Binding-site contacts:
Ligand atom C2 contacts residue ASN171 of chain 1.B at 2.5 Å.
Ligand atom C5 contacts residue ASN171 of chain 1.B at 3.7 Å.
Ligand atom O7 contacts residue ASN171 of chain 1.B at 3.7 Å.
Ligand atom O5 contacts residue ASN171 of chain 1.B at 2.4 Å (h-bond).
Ligand atom C7 contacts residue ASN171 of chain 1.B at 3.5 Å.
Ligand atom C8 contacts residue ARG170 of chain 1.B at 4.1 Å.
Ligand atom C3 contacts residue ASN171 of chain 1.B at 3.8 Å.
Ligand atom C8 contacts residue PHE24 of chain 1.B at 4.1 Å (hydrophobic).
Ligand atom C4 contacts residue ASN171 of chain 1.B at 4.2 Å.
Ligand atom C1 contacts residue ASN171 of chain 1.B at 1.4 Å.
Ligand atom N2 contacts residue ASN171 of chain 1.B at 2.9 Å (h-bond).

A small-molecule ligand and the protein it binds are described below.
Small molecule (SMILES): CC(=O)N[C@@H]1[C@@H](O)[C@H](O)[C@@H](CO)O[C@H]1O

Sequence of chain 1.B:
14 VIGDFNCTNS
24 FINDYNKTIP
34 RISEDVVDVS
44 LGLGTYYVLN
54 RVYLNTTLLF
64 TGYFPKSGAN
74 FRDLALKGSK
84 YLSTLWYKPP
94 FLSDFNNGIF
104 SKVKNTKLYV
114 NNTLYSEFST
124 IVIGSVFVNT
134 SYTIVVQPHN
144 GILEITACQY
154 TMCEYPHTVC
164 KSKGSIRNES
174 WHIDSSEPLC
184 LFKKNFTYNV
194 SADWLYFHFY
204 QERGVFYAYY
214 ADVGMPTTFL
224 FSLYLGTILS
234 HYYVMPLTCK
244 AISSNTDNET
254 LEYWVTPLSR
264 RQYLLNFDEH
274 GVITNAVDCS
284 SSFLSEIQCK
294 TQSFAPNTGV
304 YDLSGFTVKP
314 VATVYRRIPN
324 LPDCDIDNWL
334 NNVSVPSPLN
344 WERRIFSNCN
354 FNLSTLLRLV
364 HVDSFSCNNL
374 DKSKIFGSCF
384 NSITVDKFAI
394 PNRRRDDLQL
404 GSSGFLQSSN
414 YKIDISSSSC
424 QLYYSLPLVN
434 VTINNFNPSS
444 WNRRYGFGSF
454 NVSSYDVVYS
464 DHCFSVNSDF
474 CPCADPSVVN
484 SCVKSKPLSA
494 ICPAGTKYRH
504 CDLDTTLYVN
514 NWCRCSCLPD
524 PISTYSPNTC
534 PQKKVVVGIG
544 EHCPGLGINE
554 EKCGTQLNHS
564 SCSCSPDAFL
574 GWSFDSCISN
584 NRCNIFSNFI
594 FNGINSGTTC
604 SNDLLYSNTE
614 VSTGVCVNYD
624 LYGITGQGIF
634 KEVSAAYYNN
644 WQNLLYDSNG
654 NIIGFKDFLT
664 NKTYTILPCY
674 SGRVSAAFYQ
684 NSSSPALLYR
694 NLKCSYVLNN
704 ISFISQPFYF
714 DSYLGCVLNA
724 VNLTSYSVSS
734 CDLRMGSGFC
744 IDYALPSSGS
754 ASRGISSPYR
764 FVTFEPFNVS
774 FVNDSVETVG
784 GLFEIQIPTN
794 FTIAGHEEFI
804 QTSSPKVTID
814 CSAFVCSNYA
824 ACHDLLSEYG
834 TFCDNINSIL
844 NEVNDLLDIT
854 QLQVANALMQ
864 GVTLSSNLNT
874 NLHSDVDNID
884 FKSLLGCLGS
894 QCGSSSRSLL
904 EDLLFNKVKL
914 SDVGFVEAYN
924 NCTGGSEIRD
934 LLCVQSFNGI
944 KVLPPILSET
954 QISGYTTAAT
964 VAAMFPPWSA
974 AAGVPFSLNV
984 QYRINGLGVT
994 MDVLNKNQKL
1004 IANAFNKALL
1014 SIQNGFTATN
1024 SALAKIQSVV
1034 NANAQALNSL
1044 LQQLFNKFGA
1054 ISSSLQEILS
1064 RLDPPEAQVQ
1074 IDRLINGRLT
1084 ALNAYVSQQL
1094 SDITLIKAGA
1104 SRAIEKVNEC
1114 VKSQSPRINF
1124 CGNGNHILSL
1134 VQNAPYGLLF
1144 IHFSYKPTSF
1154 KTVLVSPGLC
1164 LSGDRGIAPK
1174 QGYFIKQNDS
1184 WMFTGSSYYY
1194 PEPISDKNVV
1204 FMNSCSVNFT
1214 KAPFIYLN